This protein binds this small molecule.
Small molecule (SMILES): Nc1nc(=O)c2ncn([C@@H]3O[C@H](CO[P](=O)(O)O[C@H]4[C@@H](O)[C@H](n5cnc6c(N)ncnc65)O[C@@H]4CO[P](=O)(O)O[C@H]4[C@@H](O)[C@H](n5cnc6c(=O)nc(N)[nH]c65)O[C@@H]4CO[P](=O)(O)O[C@H]4[C@@H](O)[C@H](n5cnc6c(=O)nc(N)[nH]c65)O[C@@H]4COP(=O)=O)[C@@H](O)[C@H]3O)c2[nH]1

Binding-site contacts:
Ligand atom C4' contacts residue ILE17 of chain 1.M at 4.4 Å (hydrophobic).
Ligand atom O2' contacts residue ILE17 of chain 1.M at 4.5 Å.
Ligand atom O2' contacts residue VAL121 of chain 1.M at 4.2 Å.
Ligand atom O4' contacts residue ILE17 of chain 1.M at 4.0 Å.
Ligand atom P contacts residue ASN18 of chain 1.M at 3.5 Å.
Ligand atom C3' contacts residue ILE16 of chain 1.M at 4.4 Å (hydrophobic).
Ligand atom C5' contacts residue ASN18 of chain 1.M at 3.3 Å.
Ligand atom O3' contacts residue MET123 of chain 1.M at 4.3 Å.
Ligand atom C1' contacts residue ASN18 of chain 1.M at 3.6 Å.
Ligand atom C4 contacts residue ASN18 of chain 1.M at 4.0 Å.
Ligand atom C5' contacts residue ALA122 of chain 1.M at 3.9 Å (hydrophobic).
Ligand atom O5' contacts residue ASN18 of chain 1.M at 2.7 Å (h-bond).
Ligand atom N3 contacts residue ASN18 of chain 1.M at 4.5 Å.
Ligand atom O2' contacts residue ILE16 of chain 1.M at 4.1 Å.
Ligand atom C3' contacts residue GLY124 of chain 1.M at 4.4 Å.
Ligand atom N9 contacts residue ASN18 of chain 1.M at 3.6 Å (h-bond).
Ligand atom C4' contacts residue ALA122 of chain 1.M at 4.4 Å (hydrophobic).
Ligand atom C4' contacts residue GLY124 of chain 1.M at 4.5 Å.
Ligand atom O4' contacts residue VAL121 of chain 1.M at 4.5 Å.
Ligand atom O4' contacts residue ILE16 of chain 1.M at 4.0 Å.
Ligand atom O3' contacts residue ILE16 of chain 1.M at 4.4 Å.
Ligand atom OP1 contacts residue MET123 of chain 1.M at 4.1 Å.
Ligand atom C2' contacts residue GLY124 of chain 1.M at 4.5 Å.
Ligand atom C5' contacts residue ILE16 of chain 1.M at 3.9 Å (hydrophobic).
Ligand atom C4' contacts residue ASN18 of chain 1.M at 3.9 Å.
Ligand atom C5' contacts residue GLY124 of chain 1.M at 4.0 Å.
Ligand atom C4' contacts residue ILE16 of chain 1.M at 3.4 Å (hydrophobic).
Ligand atom O3' contacts residue GLY124 of chain 1.M at 3.5 Å.
Ligand atom C8 contacts residue ASN18 of chain 1.M at 3.9 Å.
Ligand atom O4' contacts residue ASN18 of chain 1.M at 3.2 Å (h-bond).
Ligand atom O2' contacts residue GLY124 of chain 1.M at 3.4 Å.
Ligand atom OP1 contacts residue ASN18 of chain 1.M at 3.5 Å (h-bond).

Sequence of chain 1.M:
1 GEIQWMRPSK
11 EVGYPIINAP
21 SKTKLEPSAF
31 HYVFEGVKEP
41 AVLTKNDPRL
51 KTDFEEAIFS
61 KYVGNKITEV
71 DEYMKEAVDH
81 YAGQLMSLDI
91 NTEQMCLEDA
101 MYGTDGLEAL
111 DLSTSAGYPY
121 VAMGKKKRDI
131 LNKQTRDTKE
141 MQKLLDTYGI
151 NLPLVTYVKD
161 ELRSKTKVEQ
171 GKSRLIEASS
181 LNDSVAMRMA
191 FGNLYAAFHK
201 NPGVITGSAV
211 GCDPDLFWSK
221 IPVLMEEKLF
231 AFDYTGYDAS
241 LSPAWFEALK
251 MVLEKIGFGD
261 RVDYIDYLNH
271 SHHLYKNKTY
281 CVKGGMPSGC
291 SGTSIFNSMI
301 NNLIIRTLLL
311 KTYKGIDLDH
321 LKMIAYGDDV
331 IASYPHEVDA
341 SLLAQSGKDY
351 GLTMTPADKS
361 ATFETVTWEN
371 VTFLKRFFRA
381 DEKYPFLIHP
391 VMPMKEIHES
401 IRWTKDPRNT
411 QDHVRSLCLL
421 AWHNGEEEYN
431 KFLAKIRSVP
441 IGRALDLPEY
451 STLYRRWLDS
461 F